The protein below binds the small molecule below.
Small molecule (SMILES): COc1ccc(C[C@H](NC(=O)[C@H](C)NC(=O)CN2CCOCC2)C(=O)N[C@@H](Cc2ccccc2)[C@@H](O)[C@H](C)CO)cc1

Sequence of chain 1.H:
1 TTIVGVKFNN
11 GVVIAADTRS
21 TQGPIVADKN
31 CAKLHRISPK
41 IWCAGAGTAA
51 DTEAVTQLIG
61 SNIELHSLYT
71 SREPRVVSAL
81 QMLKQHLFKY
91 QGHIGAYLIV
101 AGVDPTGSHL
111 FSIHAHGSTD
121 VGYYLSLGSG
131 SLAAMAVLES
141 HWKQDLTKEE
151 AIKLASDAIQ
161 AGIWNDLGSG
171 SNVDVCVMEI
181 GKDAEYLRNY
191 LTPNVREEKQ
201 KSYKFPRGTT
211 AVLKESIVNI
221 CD

Binding-site contacts:
Ligand atom C41 contacts residue GLY47 of chain 1.N at 3.8 Å.
Ligand atom C32 contacts residue HIS116 of chain 1.H at 3.6 Å.
Ligand atom C9 contacts residue THR1 of chain 1.N at 1.4 Å.
Ligand atom C2 contacts residue ARG45 of chain 1.N at 3.2 Å.
Ligand atom C5 contacts residue THR20 of chain 1.N at 3.7 Å.
Ligand atom C27 contacts residue THR21 of chain 1.N at 3.7 Å.
Ligand atom C11 contacts residue SER168 of chain 1.N at 3.3 Å.
Ligand atom O49 contacts residue THR20 of chain 1.N at 3.3 Å.
Ligand atom C1 contacts residue ARG45 of chain 1.N at 3.3 Å.
Ligand atom O21 contacts residue GLY47 of chain 1.N at 3.0 Å (h-bond).
Ligand atom C7 contacts residue ARG45 of chain 1.N at 3.7 Å.
Ligand atom O39 contacts residue ALA49 of chain 1.N at 3.2 Å (h-bond).
Ligand atom O21 contacts residue SER46 of chain 1.N at 3.6 Å.
Ligand atom C4 contacts residue ALA49 of chain 1.N at 3.6 Å (hydrophobic).
Ligand atom N22 contacts residue GLY47 of chain 1.N at 2.8 Å (h-bond).
Ligand atom C11 contacts residue ARG19 of chain 1.N at 3.5 Å.
Ligand atom C3 contacts residue ARG45 of chain 1.N at 3.6 Å.
Ligand atom N25 contacts residue THR21 of chain 1.N at 3.1 Å (h-bond).
Ligand atom C4 contacts residue THR31 of chain 1.N at 3.8 Å.
Ligand atom C42 contacts residue GLY47 of chain 1.N at 3.5 Å.
Ligand atom C3 contacts residue THR31 of chain 1.N at 3.6 Å.
Ligand atom O37 contacts residue THR21 of chain 1.N at 3.6 Å.
Ligand atom O49 contacts residue THR21 of chain 1.N at 3.3 Å (h-bond).
Ligand atom C27 contacts residue THR22 of chain 1.N at 3.7 Å.
Ligand atom O21 contacts residue THR1 of chain 1.N at 2.4 Å (h-bond).
Ligand atom C38 contacts residue THR20 of chain 1.N at 3.8 Å.
Ligand atom N22 contacts residue THR1 of chain 1.N at 3.7 Å.
Ligand atom C8 contacts residue THR1 of chain 1.N at 2.4 Å.
Ligand atom C7 contacts residue THR1 of chain 1.N at 2.7 Å.
Ligand atom C7 contacts residue GLY47 of chain 1.N at 3.5 Å.
Ligand atom C23 contacts residue GLY47 of chain 1.N at 3.6 Å.
Ligand atom C10 contacts residue THR1 of chain 1.N at 1.5 Å.
Ligand atom C24 contacts residue GLY47 of chain 1.N at 3.4 Å.
Ligand atom C11 contacts residue THR1 of chain 1.N at 2.5 Å.
Ligand atom O13 contacts residue THR1 of chain 1.N at 3.2 Å (h-bond).
Ligand atom O45 contacts residue THR94 of chain 1.N at 3.7 Å.
Ligand atom C6 contacts residue THR1 of chain 1.N at 3.7 Å.
Ligand atom C4 contacts residue THR20 of chain 1.N at 3.3 Å.
Ligand atom C12 contacts residue THR1 of chain 1.N at 2.5 Å.
Ligand atom C8 contacts residue GLY47 of chain 1.N at 3.7 Å.

Sequence of chain 1.N:
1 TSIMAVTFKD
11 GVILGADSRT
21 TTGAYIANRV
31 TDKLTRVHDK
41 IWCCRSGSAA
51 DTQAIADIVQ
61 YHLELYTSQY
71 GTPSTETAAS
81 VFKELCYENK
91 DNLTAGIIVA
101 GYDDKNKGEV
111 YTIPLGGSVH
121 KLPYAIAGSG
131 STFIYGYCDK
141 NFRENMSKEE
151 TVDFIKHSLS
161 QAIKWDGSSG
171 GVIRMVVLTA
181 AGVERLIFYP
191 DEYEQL